Binding-site contacts:
Ligand atom O7 contacts residue ASN74 of chain 1.B at 3.2 Å (h-bond).
Ligand atom C5 contacts residue ASN74 of chain 1.B at 3.4 Å.
Ligand atom C1 contacts residue ASN74 of chain 1.B at 1.4 Å.
Ligand atom O6 contacts residue ASN74 of chain 1.B at 3.0 Å (h-bond).
Ligand atom N2 contacts residue ASN74 of chain 1.B at 3.0 Å (h-bond).
Ligand atom C2 contacts residue SER76 of chain 1.B at 4.4 Å.
Ligand atom O5 contacts residue SER76 of chain 1.B at 3.1 Å (h-bond).
Ligand atom C7 contacts residue ASN74 of chain 1.B at 3.3 Å.
Ligand atom C2 contacts residue ASN74 of chain 1.B at 2.4 Å.
Ligand atom C4 contacts residue ASN74 of chain 1.B at 4.1 Å.
Ligand atom O5 contacts residue ASN74 of chain 1.B at 2.4 Å (h-bond).
Ligand atom C5 contacts residue SER76 of chain 1.B at 4.3 Å.
Ligand atom C1 contacts residue SER76 of chain 1.B at 3.2 Å.
Ligand atom C3 contacts residue ASN74 of chain 1.B at 3.7 Å.
Ligand atom C6 contacts residue ASN74 of chain 1.B at 3.5 Å.

Sequence of chain 1.B:
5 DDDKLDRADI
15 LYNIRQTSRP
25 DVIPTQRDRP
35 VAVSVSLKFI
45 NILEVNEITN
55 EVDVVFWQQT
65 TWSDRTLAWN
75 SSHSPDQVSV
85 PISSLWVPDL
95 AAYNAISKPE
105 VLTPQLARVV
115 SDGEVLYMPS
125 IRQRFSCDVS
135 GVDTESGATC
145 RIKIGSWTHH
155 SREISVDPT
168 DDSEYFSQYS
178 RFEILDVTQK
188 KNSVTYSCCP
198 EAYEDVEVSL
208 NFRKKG

A protein and the small-molecule ligand that binds it are described below.
Small molecule (SMILES): CC(=O)N[C@@H]1[C@@H](O)[C@H](O)[C@@H](CO)O[C@H]1O